The small molecule below binds the protein below.
Small molecule (SMILES): CC(=O)N[C@@H]1[C@@H](O)[C@H](O)[C@@H](CO)O[C@H]1O

Sequence of chain 1.A:
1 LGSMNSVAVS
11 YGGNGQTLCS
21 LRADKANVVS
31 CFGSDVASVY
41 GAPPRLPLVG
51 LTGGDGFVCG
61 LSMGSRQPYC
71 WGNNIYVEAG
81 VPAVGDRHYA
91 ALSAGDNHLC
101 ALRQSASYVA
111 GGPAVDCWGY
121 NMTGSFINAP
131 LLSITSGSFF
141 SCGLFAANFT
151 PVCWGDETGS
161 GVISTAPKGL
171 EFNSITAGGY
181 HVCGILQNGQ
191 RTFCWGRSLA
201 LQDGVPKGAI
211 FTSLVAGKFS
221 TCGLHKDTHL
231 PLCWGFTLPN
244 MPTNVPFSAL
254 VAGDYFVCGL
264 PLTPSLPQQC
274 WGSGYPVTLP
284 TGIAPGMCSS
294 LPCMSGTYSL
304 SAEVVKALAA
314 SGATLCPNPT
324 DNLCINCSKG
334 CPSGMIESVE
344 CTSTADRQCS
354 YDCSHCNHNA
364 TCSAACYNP

Binding-site contacts:
Ligand atom C8 contacts residue GLY289 of chain 1.A at 4.4 Å.
Ligand atom C8 contacts residue THR300 of chain 1.A at 3.9 Å.
Ligand atom C8 contacts residue ILE328 of chain 1.A at 4.4 Å (hydrophobic).
Ligand atom C7 contacts residue CYS327 of chain 1.A at 4.2 Å (hydrophobic).
Ligand atom C7 contacts residue ASN329 of chain 1.A at 3.0 Å.
Ligand atom N2 contacts residue ASN329 of chain 1.A at 2.6 Å (h-bond).
Ligand atom C8 contacts residue ASN329 of chain 1.A at 3.4 Å.
Ligand atom C3 contacts residue ASN329 of chain 1.A at 3.8 Å.
Ligand atom O5 contacts residue ASN329 of chain 1.A at 2.4 Å (h-bond).
Ligand atom O7 contacts residue GLY289 of chain 1.A at 3.7 Å.
Ligand atom C1 contacts residue ASN329 of chain 1.A at 1.4 Å.
Ligand atom C5 contacts residue ASN329 of chain 1.A at 3.6 Å.
Ligand atom O7 contacts residue CYS327 of chain 1.A at 4.2 Å.
Ligand atom C7 contacts residue GLY289 of chain 1.A at 4.5 Å.
Ligand atom C8 contacts residue CYS327 of chain 1.A at 3.3 Å (hydrophobic).
Ligand atom C2 contacts residue ASN329 of chain 1.A at 2.5 Å.
Ligand atom O7 contacts residue ASN329 of chain 1.A at 3.7 Å.
Ligand atom C8 contacts residue MET290 of chain 1.A at 4.0 Å (hydrophobic).
Ligand atom C4 contacts residue ASN329 of chain 1.A at 4.2 Å.